A small-molecule ligand and the protein it binds are described below.
Small molecule (SMILES): CC[C@H](C)[C@H](NC(=O)[C@H](Cc1ccccc1)NC(=O)[C@H](CS)NC(=O)[C@H](CC(N)=O)NC(=O)[C@H](Cc1ccccc1)NC(=O)[C@H](C)NC(=O)[C@H](C)NC(=O)[C@H](Cc1ccc(O)cc1)NC(=O)[C@H](CCCN=C(N)N)NC(=O)[C@H](CS)NC(=O)[C@H](CCC(=O)O)NC(=O)[C@H](CC1=CN=C2C=CC=CC12)NC(=O)[C@H](CC(N)=O)NC(=O)[C@H](C)NC(=O)[C@@H]1CCCN1C(=O)[C@@H](N)CC(=O)O)C(=O)N[C@H](C=O)CCC(N)=O

Sequence of chain 1.A:
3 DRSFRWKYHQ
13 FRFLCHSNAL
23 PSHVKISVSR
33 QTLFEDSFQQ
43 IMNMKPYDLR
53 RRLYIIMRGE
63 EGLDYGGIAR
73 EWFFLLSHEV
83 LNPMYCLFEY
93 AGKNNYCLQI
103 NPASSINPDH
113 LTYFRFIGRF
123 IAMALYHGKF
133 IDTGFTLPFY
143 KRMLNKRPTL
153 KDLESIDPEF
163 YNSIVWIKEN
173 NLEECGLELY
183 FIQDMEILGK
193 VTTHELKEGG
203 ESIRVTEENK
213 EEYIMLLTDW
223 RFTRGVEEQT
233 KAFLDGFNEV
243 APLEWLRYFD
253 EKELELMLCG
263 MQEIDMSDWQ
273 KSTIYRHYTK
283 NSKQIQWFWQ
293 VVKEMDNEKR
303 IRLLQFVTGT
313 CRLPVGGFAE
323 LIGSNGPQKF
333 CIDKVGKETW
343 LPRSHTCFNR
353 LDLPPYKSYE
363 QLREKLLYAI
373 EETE

Binding-site contacts:
Ligand atom CZ contacts residue ARG72 of chain 1.A at 3.5 Å.
Ligand atom CD1 contacts residue ARG7 of chain 1.A at 3.2 Å.
Ligand atom O contacts residue ARG7 of chain 1.A at 3.5 Å (salt-bridge).
Ligand atom CE2 contacts residue PHE6 of chain 1.A at 3.5 Å (hydrophobic).
Ligand atom NH1 contacts residue ASP134 of chain 1.A at 3.1 Å (salt-bridge).
Ligand atom NH1 contacts residue ILE133 of chain 1.A at 3.5 Å (h-bond).
Ligand atom CE1 contacts residue ARG7 of chain 1.A at 3.2 Å.
Ligand atom OE1 contacts residue ARG72 of chain 1.A at 2.6 Å (salt-bridge).
Ligand atom O contacts residue WHL1 of chain 1.H at 3.0 Å.
Ligand atom OH contacts residue LYS131 of chain 1.A at 3.2 Å.
Ligand atom O contacts residue ARG7 of chain 1.A at 3.0 Å (salt-bridge).
Ligand atom OH contacts residue PHE132 of chain 1.A at 2.8 Å (h-bond).
Ligand atom CG contacts residue ARG72 of chain 1.A at 3.5 Å.
Ligand atom CE3 contacts residue PHE76 of chain 1.A at 3.3 Å (hydrophobic).
Ligand atom CE1 contacts residue GLU300 of chain 1.A at 3.3 Å.
Ligand atom CH2 contacts residue GLU73 of chain 1.A at 3.6 Å.
Ligand atom CB contacts residue PHE76 of chain 1.A at 3.4 Å (hydrophobic).
Ligand atom SG contacts residue WHL1 of chain 1.H at 1.8 Å.
Ligand atom O contacts residue MET263 of chain 1.A at 3.3 Å (h-bond).
Ligand atom CE1 contacts residue PHE132 of chain 1.A at 3.4 Å (hydrophobic).
Ligand atom CZ contacts residue CYS261 of chain 1.A at 3.2 Å (hydrophobic).
Ligand atom CE2 contacts residue LEU258 of chain 1.A at 3.3 Å (hydrophobic).
Ligand atom CG contacts residue MET263 of chain 1.A at 3.5 Å (hydrophobic).
Ligand atom CD1 contacts residue PHE132 of chain 1.A at 3.5 Å (hydrophobic).
Ligand atom CA contacts residue MET263 of chain 1.A at 3.0 Å (hydrophobic).
Ligand atom CZ contacts residue PHE6 of chain 1.A at 3.6 Å (hydrophobic).
Ligand atom NH2 contacts residue CYS261 of chain 1.A at 3.5 Å (h-bond).
Ligand atom CD2 contacts residue MET263 of chain 1.A at 3.5 Å (hydrophobic).
Ligand atom CD1 contacts residue ARG72 of chain 1.A at 3.6 Å.
Ligand atom NH2 contacts residue GLN264 of chain 1.A at 3.3 Å (h-bond).
Ligand atom NH1 contacts residue CYS261 of chain 1.A at 3.2 Å (h-bond).
Ligand atom CD1 contacts residue TYR10 of chain 1.A at 3.5 Å (hydrophobic).
Ligand atom CZ2 contacts residue GLU73 of chain 1.A at 3.6 Å.
Ligand atom O contacts residue MET263 of chain 1.A at 3.5 Å.
Ligand atom CE2 contacts residue ARG72 of chain 1.A at 3.5 Å.
Ligand atom CB contacts residue WHL1 of chain 1.H at 2.5 Å.
Ligand atom CZ contacts residue GLU300 of chain 1.A at 3.5 Å.
Ligand atom N contacts residue WHL1 of chain 1.H at 3.6 Å.
Ligand atom CB contacts residue MET263 of chain 1.A at 3.2 Å (hydrophobic).
Ligand atom CB contacts residue MET263 of chain 1.A at 3.5 Å (hydrophobic).